Sequence of chain 30.A:
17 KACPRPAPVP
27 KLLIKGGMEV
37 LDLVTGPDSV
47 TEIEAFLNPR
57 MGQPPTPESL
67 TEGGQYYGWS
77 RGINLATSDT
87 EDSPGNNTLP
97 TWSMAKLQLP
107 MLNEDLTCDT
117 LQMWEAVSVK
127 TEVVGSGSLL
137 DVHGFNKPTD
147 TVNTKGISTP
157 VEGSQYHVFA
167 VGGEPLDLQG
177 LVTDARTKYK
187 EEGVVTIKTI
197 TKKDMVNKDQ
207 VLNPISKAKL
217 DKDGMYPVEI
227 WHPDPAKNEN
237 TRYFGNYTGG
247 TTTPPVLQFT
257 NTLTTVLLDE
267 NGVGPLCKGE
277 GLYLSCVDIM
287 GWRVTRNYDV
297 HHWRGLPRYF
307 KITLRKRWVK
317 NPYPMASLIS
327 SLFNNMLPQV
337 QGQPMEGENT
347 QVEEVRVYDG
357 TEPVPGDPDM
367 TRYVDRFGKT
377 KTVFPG

Binding-site contacts:
Ligand atom O1A contacts residue TYR72 of chain 30.A at 3.7 Å.
Ligand atom C3 contacts residue GLY78 of chain 30.A at 3.7 Å.
Ligand atom C5 contacts residue TYR72 of chain 30.A at 3.7 Å (hydrophobic).
Ligand atom O4 contacts residue TYR72 of chain 30.A at 4.2 Å.
Ligand atom C6 contacts residue ASN93 of chain 30.A at 3.1 Å.
Ligand atom O4 contacts residue ILE79 of chain 30.A at 3.7 Å.
Ligand atom O4 contacts residue HIS298 of chain 30.A at 2.7 Å (h-bond).
Ligand atom C1 contacts residue GLY78 of chain 30.A at 4.2 Å.
Ligand atom O1B contacts residue TYR72 of chain 30.A at 4.1 Å.
Ligand atom C3 contacts residue HIS298 of chain 30.A at 4.1 Å.
Ligand atom C1 contacts residue ARG77 of chain 30.A at 3.5 Å.
Ligand atom O6 contacts residue ASN93 of chain 30.A at 2.9 Å (h-bond).
Ligand atom C6 contacts residue THR94 of chain 30.A at 3.9 Å.
Ligand atom O4 contacts residue THR291 of chain 30.A at 3.5 Å.
Ligand atom O4 contacts residue GLY78 of chain 30.A at 3.3 Å.
Ligand atom C4 contacts residue VAL296 of chain 30.A at 4.2 Å (hydrophobic).
Ligand atom N5 contacts residue TYR72 of chain 30.A at 2.9 Å (h-bond).
Ligand atom C1 contacts residue TYR72 of chain 30.A at 4.1 Å (hydrophobic).
Ligand atom O8 contacts residue ARG77 of chain 30.A at 3.3 Å (salt-bridge).
Ligand atom O4 contacts residue ASN80 of chain 30.A at 4.1 Å.
Ligand atom C4 contacts residue GLY78 of chain 30.A at 3.6 Å.
Ligand atom O10 contacts residue ASN293 of chain 30.A at 4.3 Å.
Ligand atom C3 contacts residue GLY78 of chain 30.A at 4.2 Å.
Ligand atom C4 contacts residue HIS298 of chain 30.A at 3.6 Å.
Ligand atom O8 contacts residue TYR72 of chain 30.A at 3.9 Å.
Ligand atom C11 contacts residue TYR72 of chain 30.A at 3.9 Å (hydrophobic).
Ligand atom C11 contacts residue ASP85 of chain 30.B at 3.5 Å.
Ligand atom C2 contacts residue GLY78 of chain 30.A at 4.1 Å.
Ligand atom O1A contacts residue ARG77 of chain 30.A at 3.1 Å.
Ligand atom O3 contacts residue GLY78 of chain 30.A at 3.6 Å.
Ligand atom O4 contacts residue VAL296 of chain 30.A at 3.7 Å.
Ligand atom C6 contacts residue TYR72 of chain 30.A at 3.9 Å (hydrophobic).
Ligand atom C5 contacts residue ASN93 of chain 30.A at 3.6 Å.
Ligand atom C3 contacts residue ARG77 of chain 30.A at 3.8 Å.
Ligand atom O1B contacts residue ARG77 of chain 30.A at 3.0 Å (salt-bridge).
Ligand atom C4 contacts residue TYR72 of chain 30.A at 3.7 Å (hydrophobic).
Ligand atom C10 contacts residue TYR72 of chain 30.A at 3.8 Å (hydrophobic).
Ligand atom C4 contacts residue ARG77 of chain 30.A at 4.3 Å.
Ligand atom O1A contacts residue GLY78 of chain 30.A at 3.4 Å (h-bond).
Ligand atom C3 contacts residue VAL296 of chain 30.A at 3.4 Å (hydrophobic).

A protein and the small-molecule ligand that binds it are described below.
Small molecule (SMILES): CC(=O)N[C@H]1[C@H]([C@H](O)[C@H](O)CO)O[C@@](O[C@H]2[C@@H](O)[C@@H](CO)O[C@@H](O[C@H]3[C@H](O)[C@@H](O)[C@H](O)O[C@@H]3CO)[C@@H]2O)(C(=O)O)C[C@@H]1O

Sequence of chain 30.B:
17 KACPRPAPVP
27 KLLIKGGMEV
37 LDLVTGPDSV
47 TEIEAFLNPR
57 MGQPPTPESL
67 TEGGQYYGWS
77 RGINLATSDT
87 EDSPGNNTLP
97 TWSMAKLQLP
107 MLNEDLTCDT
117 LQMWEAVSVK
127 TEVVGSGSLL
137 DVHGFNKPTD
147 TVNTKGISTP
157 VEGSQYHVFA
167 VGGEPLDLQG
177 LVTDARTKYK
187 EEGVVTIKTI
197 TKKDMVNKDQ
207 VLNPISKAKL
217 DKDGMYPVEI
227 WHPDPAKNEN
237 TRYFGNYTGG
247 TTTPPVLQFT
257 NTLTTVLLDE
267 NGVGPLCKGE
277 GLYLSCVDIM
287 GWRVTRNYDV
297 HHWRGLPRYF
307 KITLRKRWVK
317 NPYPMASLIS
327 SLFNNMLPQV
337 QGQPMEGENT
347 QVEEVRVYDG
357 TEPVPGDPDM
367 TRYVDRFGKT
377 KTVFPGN